Binding-site contacts:
Ligand atom O3 contacts residue TRP63 of chain 1.A at 3.3 Å (h-bond).
Ligand atom C6 contacts residue TRP341 of chain 1.A at 3.6 Å (hydrophobic).
Ligand atom O2 contacts residue ALA64 of chain 1.A at 3.2 Å.
Ligand atom C4 contacts residue TYR156 of chain 1.A at 4.0 Å (hydrophobic).
Ligand atom O2 contacts residue GLU112 of chain 1.A at 2.7 Å (salt-bridge).
Ligand atom O6 contacts residue TYR156 of chain 1.A at 3.0 Å (h-bond).
Ligand atom C1 contacts residue LYS16 of chain 1.A at 3.5 Å.
Ligand atom O6 contacts residue PRO155 of chain 1.A at 3.3 Å.
Ligand atom C6 contacts residue PRO155 of chain 1.A at 3.8 Å (hydrophobic).
Ligand atom C4 contacts residue TRP341 of chain 1.A at 3.5 Å (hydrophobic).
Ligand atom O3 contacts residue GLU112 of chain 1.A at 3.7 Å.
Ligand atom C2 contacts residue ASP66 of chain 1.A at 3.4 Å.
Ligand atom C3 contacts residue TRP63 of chain 1.A at 3.6 Å (hydrophobic).
Ligand atom O3 contacts residue TRP341 of chain 1.A at 3.9 Å.
Ligand atom O2 contacts residue TRP63 of chain 1.A at 3.5 Å (h-bond).
Ligand atom C1 contacts residue ASP15 of chain 1.A at 3.6 Å.
Ligand atom C2 contacts residue TRP231 of chain 1.A at 3.8 Å (hydrophobic).
Ligand atom O6 contacts residue GLU154 of chain 1.A at 2.6 Å (salt-bridge).
Ligand atom O1 contacts residue LYS16 of chain 1.A at 3.0 Å (salt-bridge).
Ligand atom C6 contacts residue TYR156 of chain 1.A at 3.9 Å (hydrophobic).
Ligand atom O4 contacts residue TRP341 of chain 1.A at 3.8 Å.
Ligand atom O6 contacts residue PHE157 of chain 1.A at 3.8 Å.
Ligand atom O1 contacts residue ASP15 of chain 1.A at 2.8 Å (salt-bridge).
Ligand atom C3 contacts residue ASP66 of chain 1.A at 3.5 Å.
Ligand atom C1 contacts residue TRP231 of chain 1.A at 3.6 Å (hydrophobic).
Ligand atom C2 contacts residue GLU112 of chain 1.A at 3.4 Å.
Ligand atom O5 contacts residue TYR156 of chain 1.A at 3.2 Å.
Ligand atom O2 contacts residue LYS16 of chain 1.A at 2.5 Å (salt-bridge).
Ligand atom O1 contacts residue ASN13 of chain 1.A at 3.5 Å (h-bond).
Ligand atom C2 contacts residue TRP341 of chain 1.A at 4.0 Å (hydrophobic).
Ligand atom C6 contacts residue PHE157 of chain 1.A at 4.0 Å (hydrophobic).
Ligand atom O3 contacts residue ARG67 of chain 1.A at 3.5 Å.
Ligand atom C5 contacts residue GLU154 of chain 1.A at 3.9 Å.
Ligand atom O5 contacts residue TRP231 of chain 1.A at 4.0 Å.
Ligand atom O2 contacts residue ASP66 of chain 1.A at 2.6 Å (salt-bridge).
Ligand atom O3 contacts residue ALA64 of chain 1.A at 3.4 Å.
Ligand atom C2 contacts residue LYS16 of chain 1.A at 3.5 Å.
Ligand atom O3 contacts residue ASP66 of chain 1.A at 2.6 Å (salt-bridge).
Ligand atom C6 contacts residue GLU154 of chain 1.A at 3.2 Å.
Ligand atom C1 contacts residue TYR156 of chain 1.A at 3.5 Å (hydrophobic).

The protein below binds the small molecule below.
Small molecule (SMILES): OC[C@H]1O[C@H](O[C@H]2[C@H](O)[C@@H](O)[C@@H](O)O[C@@H]2CO)[C@H](O)[C@@H](O)[C@@H]1O

Sequence of chain 1.A:
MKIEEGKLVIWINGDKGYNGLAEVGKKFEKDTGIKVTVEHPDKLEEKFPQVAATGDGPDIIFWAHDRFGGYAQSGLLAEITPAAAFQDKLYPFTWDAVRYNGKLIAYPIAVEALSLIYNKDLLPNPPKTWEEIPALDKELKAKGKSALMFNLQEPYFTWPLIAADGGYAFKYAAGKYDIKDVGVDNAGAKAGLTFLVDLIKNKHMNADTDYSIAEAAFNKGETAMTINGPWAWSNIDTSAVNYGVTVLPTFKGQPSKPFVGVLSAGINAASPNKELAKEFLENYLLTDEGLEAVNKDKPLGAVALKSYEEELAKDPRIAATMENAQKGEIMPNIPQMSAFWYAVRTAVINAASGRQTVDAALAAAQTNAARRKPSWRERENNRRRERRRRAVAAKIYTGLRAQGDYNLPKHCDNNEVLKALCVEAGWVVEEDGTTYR